Binding-site contacts:
Ligand atom C6 contacts residue ALA706 of chain 1.B at 3.5 Å (hydrophobic).
Ligand atom C2 contacts residue ASN1074 of chain 1.B at 2.5 Å.
Ligand atom C4 contacts residue ASN1074 of chain 1.B at 4.2 Å.
Ligand atom C1 contacts residue GLN895 of chain 1.C at 4.3 Å.
Ligand atom O4 contacts residue ALA706 of chain 1.B at 4.4 Å.
Ligand atom N2 contacts residue ASN1074 of chain 1.B at 2.9 Å (h-bond).
Ligand atom C1 contacts residue ASN1074 of chain 1.B at 1.4 Å.
Ligand atom C8 contacts residue ASN1074 of chain 1.B at 4.3 Å.
Ligand atom O5 contacts residue ALA706 of chain 1.B at 4.5 Å.
Ligand atom C7 contacts residue ASN1074 of chain 1.B at 3.8 Å.
Ligand atom O5 contacts residue ASN1074 of chain 1.B at 2.4 Å (h-bond).
Ligand atom C8 contacts residue LYS1073 of chain 1.B at 4.3 Å.
Ligand atom O6 contacts residue ALA706 of chain 1.B at 3.5 Å.
Ligand atom C8 contacts residue GLU1072 of chain 1.B at 3.2 Å.
Ligand atom O7 contacts residue ASN1074 of chain 1.B at 4.3 Å.
Ligand atom C5 contacts residue ASN1074 of chain 1.B at 3.7 Å.
Ligand atom C3 contacts residue ASN1074 of chain 1.B at 3.8 Å.
Ligand atom C5 contacts residue ALA706 of chain 1.B at 3.6 Å (hydrophobic).

The protein below binds the small molecule below.
Small molecule (SMILES): CC(=O)N[C@@H]1[C@@H](O)[C@H](O)[C@@H](CO)O[C@H]1O

Sequence of chain 1.C:
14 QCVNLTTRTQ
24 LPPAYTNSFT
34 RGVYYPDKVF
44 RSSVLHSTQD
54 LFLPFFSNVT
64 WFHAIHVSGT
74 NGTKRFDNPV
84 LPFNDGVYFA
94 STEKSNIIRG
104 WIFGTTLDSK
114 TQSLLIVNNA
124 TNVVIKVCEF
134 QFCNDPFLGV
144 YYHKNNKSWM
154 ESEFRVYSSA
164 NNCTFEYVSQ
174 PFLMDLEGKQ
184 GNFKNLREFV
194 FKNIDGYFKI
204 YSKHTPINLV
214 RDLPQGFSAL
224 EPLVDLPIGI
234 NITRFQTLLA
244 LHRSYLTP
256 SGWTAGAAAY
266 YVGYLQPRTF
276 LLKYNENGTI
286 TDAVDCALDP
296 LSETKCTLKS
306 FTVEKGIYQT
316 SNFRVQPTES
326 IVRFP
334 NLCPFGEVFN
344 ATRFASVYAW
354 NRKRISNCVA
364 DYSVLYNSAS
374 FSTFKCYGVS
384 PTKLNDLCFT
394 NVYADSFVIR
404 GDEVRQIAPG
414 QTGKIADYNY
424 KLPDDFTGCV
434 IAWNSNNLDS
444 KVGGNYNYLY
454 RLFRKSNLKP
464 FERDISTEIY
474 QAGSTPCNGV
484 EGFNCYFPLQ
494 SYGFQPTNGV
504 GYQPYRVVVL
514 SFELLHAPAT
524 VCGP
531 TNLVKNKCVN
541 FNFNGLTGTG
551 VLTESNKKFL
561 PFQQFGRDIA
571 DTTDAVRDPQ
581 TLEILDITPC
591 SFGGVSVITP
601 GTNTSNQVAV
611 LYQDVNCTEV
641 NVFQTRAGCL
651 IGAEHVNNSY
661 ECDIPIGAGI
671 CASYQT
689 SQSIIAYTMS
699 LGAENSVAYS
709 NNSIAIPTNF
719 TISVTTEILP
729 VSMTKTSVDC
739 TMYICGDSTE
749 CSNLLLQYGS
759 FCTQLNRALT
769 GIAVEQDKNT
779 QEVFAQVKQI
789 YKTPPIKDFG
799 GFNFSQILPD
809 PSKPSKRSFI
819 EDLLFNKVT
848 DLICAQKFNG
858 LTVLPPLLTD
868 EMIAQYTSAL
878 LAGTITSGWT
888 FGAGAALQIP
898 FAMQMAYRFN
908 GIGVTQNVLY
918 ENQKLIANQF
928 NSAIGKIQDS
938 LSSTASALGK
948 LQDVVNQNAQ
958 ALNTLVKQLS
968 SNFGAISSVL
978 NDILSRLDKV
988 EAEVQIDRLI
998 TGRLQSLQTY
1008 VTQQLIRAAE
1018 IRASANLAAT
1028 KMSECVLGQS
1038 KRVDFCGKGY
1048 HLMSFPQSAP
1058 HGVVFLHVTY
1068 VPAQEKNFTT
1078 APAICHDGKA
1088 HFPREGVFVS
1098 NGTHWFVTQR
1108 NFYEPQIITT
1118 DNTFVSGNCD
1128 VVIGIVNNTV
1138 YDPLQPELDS

Sequence of chain 1.B:
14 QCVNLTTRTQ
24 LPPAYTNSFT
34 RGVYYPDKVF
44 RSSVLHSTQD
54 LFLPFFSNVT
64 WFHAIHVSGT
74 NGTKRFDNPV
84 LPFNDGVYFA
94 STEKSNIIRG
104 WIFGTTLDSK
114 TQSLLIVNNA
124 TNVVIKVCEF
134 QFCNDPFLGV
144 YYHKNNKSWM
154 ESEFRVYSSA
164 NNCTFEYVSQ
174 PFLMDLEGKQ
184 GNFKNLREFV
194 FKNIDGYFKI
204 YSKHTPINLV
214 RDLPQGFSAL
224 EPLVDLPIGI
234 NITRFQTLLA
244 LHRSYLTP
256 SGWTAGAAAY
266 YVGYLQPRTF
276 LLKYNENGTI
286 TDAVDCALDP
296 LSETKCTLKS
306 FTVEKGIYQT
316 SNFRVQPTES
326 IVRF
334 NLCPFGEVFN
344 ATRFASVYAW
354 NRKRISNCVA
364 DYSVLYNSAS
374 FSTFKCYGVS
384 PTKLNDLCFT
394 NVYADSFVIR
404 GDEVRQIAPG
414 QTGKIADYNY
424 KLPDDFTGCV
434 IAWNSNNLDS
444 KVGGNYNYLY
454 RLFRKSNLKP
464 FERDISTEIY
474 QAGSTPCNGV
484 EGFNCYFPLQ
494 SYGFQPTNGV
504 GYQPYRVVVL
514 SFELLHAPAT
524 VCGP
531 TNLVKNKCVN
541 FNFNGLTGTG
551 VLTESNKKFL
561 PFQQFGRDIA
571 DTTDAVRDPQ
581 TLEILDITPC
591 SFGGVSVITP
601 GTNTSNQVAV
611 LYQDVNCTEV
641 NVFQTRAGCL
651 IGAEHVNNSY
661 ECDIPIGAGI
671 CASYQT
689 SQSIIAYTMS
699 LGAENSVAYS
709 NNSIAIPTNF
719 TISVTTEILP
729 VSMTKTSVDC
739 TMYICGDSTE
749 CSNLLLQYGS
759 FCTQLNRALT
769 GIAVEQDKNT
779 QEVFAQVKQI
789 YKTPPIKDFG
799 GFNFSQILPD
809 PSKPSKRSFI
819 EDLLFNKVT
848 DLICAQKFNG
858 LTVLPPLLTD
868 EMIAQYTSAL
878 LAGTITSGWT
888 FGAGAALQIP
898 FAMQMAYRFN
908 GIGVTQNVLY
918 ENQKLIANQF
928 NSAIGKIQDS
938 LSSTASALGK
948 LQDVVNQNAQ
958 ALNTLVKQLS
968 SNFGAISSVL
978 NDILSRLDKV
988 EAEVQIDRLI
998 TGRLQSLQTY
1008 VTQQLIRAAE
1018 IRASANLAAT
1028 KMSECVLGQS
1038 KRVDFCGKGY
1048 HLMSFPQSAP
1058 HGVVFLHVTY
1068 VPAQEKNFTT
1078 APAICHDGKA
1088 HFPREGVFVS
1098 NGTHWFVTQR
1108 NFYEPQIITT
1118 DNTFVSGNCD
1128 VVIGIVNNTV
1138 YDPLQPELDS